Binding-site contacts:
Ligand atom N2 contacts residue ASN5 of chain 1.D at 3.0 Å (h-bond).
Ligand atom C2 contacts residue PHE3 of chain 1.D at 3.9 Å (hydrophobic).
Ligand atom N2 contacts residue ASP2 of chain 1.D at 4.2 Å.
Ligand atom C7 contacts residue ASP2 of chain 1.D at 3.8 Å.
Ligand atom C2 contacts residue ASN5 of chain 1.D at 2.5 Å.
Ligand atom C5 contacts residue ASN5 of chain 1.D at 3.7 Å.
Ligand atom C5 contacts residue ASN154 of chain 1.D at 3.9 Å.
Ligand atom C7 contacts residue PHE3 of chain 1.D at 3.3 Å (hydrophobic).
Ligand atom O7 contacts residue ASP2 of chain 1.D at 4.2 Å.
Ligand atom C1 contacts residue ASN154 of chain 1.D at 3.7 Å.
Ligand atom O3 contacts residue ASP2 of chain 1.D at 3.7 Å.
Ligand atom C8 contacts residue ASP2 of chain 1.D at 3.6 Å.
Ligand atom C3 contacts residue ASN5 of chain 1.D at 3.8 Å.
Ligand atom C8 contacts residue ASN4 of chain 1.D at 4.4 Å.
Ligand atom C3 contacts residue PHE3 of chain 1.D at 4.4 Å (hydrophobic).
Ligand atom N2 contacts residue PHE3 of chain 1.D at 2.8 Å (h-bond).
Ligand atom O5 contacts residue ASN154 of chain 1.D at 4.1 Å.
Ligand atom C7 contacts residue ASN5 of chain 1.D at 4.1 Å.
Ligand atom C1 contacts residue ASN5 of chain 1.D at 1.5 Å.
Ligand atom C4 contacts residue ASN5 of chain 1.D at 4.3 Å.
Ligand atom C8 contacts residue PHE3 of chain 1.D at 3.1 Å (hydrophobic).
Ligand atom C1 contacts residue PHE3 of chain 1.D at 4.1 Å (hydrophobic).
Ligand atom O5 contacts residue ASN5 of chain 1.D at 2.3 Å (h-bond).
Ligand atom C3 contacts residue ASN154 of chain 1.D at 4.4 Å.

Sequence of chain 1.D:
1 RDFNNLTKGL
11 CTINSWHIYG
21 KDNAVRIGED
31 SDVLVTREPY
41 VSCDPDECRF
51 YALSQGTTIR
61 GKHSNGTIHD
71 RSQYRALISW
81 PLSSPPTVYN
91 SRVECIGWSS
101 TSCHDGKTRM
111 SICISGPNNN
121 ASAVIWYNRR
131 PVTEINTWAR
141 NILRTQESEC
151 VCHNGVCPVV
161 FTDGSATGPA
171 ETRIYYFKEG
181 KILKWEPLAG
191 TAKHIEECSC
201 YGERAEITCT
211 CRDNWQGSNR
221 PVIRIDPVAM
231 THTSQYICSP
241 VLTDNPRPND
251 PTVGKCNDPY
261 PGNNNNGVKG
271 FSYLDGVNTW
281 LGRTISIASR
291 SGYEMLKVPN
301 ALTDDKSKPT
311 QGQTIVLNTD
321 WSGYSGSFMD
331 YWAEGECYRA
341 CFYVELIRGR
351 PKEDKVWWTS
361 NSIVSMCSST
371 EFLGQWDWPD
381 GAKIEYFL

The small molecule below binds the protein below.
Small molecule (SMILES): CC(=O)N[C@@H]1[C@@H](O)[C@H](O)[C@@H](CO)O[C@H]1O